A small-molecule ligand and the protein it binds are described below.
Small molecule (SMILES): CC[C@H](C)[C@H](NC(=O)CNC(=O)[C@H](CCC(=O)O)NC(=O)[C@@H](N)Cc1ccccc1)C(=O)N1CCC[C@H]1C(=O)NCC(=O)N[C@@H](CCC(=O)O)C(=O)N[C@H](C=O)Cc1ccc(OS(=O)(=O)O)cc1

Binding-site contacts:
Ligand atom CD contacts residue TYR71 of chain 1.B at 3.5 Å (hydrophobic).
Ligand atom CD1 contacts residue ARG68 of chain 1.B at 3.6 Å.
Ligand atom C contacts residue THR69 of chain 1.B at 3.8 Å.
Ligand atom CA contacts residue THR69 of chain 1.B at 3.6 Å.
Ligand atom CE1 contacts residue ILE78 of chain 1.B at 3.8 Å (hydrophobic).
Ligand atom O3 contacts residue LYS77 of chain 1.B at 2.3 Å (salt-bridge).
Ligand atom CG2 contacts residue ARG62 of chain 1.B at 3.4 Å.
Ligand atom CZ contacts residue LEU26 of chain 1.B at 3.5 Å (hydrophobic).
Ligand atom N contacts residue ARG70 of chain 1.B at 3.6 Å (salt-bridge).
Ligand atom OE1 contacts residue ARG70 of chain 1.B at 3.0 Å (salt-bridge).
Ligand atom CD2 contacts residue GLN24 of chain 1.B at 3.7 Å.
Ligand atom O1 contacts residue ILE78 of chain 1.B at 3.2 Å.
Ligand atom O1 contacts residue TYR71 of chain 1.B at 2.4 Å (h-bond).
Ligand atom N contacts residue THR69 of chain 1.B at 2.9 Å (h-bond).
Ligand atom OE1 contacts residue TYR71 of chain 1.B at 3.3 Å (h-bond).
Ligand atom CE2 contacts residue TYR71 of chain 1.B at 3.5 Å (hydrophobic).
Ligand atom CG contacts residue TYR71 of chain 1.B at 3.3 Å (hydrophobic).
Ligand atom CG1 contacts residue GLN24 of chain 1.B at 3.6 Å.
Ligand atom CG contacts residue ARG70 of chain 1.B at 3.5 Å.
Ligand atom CE1 contacts residue ARG68 of chain 1.B at 2.9 Å.
Ligand atom CG contacts residue TYR71 of chain 1.B at 3.9 Å (hydrophobic).
Ligand atom CE2 contacts residue ILE78 of chain 1.B at 3.8 Å (hydrophobic).
Ligand atom CE2 contacts residue LEU26 of chain 1.B at 3.6 Å (hydrophobic).
Ligand atom OH contacts residue TYR71 of chain 1.B at 3.9 Å.
Ligand atom O1 contacts residue GLU76 of chain 1.B at 3.9 Å.
Ligand atom O2 contacts residue ILE78 of chain 1.B at 3.2 Å (h-bond).
Ligand atom S contacts residue TYR71 of chain 1.B at 3.3 Å (h-bond).
Ligand atom CB contacts residue THR69 of chain 1.B at 3.5 Å.
Ligand atom CB contacts residue ARG70 of chain 1.B at 2.6 Å.
Ligand atom O3 contacts residue TYR71 of chain 1.B at 3.4 Å (h-bond).
Ligand atom CA contacts residue ARG70 of chain 1.B at 3.2 Å.
Ligand atom CD1 contacts residue PHE19 of chain 1.B at 3.8 Å (hydrophobic).
Ligand atom CE1 contacts residue PHE19 of chain 1.B at 3.7 Å (hydrophobic).
Ligand atom CE1 contacts residue THR69 of chain 1.B at 3.8 Å.
Ligand atom S contacts residue LYS77 of chain 1.B at 3.4 Å (salt-bridge).
Ligand atom CD1 contacts residue THR69 of chain 1.B at 3.4 Å.
Ligand atom CD contacts residue TYR71 of chain 1.B at 3.4 Å (hydrophobic).
Ligand atom CD contacts residue ARG70 of chain 1.B at 3.7 Å.
Ligand atom O contacts residue THR69 of chain 1.B at 3.7 Å.
Ligand atom O2 contacts residue LYS77 of chain 1.B at 3.3 Å.

Sequence of chain 1.B:
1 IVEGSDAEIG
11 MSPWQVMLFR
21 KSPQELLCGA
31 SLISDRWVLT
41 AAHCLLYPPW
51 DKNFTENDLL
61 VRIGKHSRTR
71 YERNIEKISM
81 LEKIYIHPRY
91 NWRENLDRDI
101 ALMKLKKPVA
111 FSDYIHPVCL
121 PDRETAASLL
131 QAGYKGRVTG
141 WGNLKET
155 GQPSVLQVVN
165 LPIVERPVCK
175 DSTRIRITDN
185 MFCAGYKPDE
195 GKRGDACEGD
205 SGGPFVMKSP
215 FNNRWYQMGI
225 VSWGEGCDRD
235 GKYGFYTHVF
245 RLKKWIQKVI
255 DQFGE